This protein binds this small molecule.
Small molecule (SMILES): Nc1nc2c(CCc3ccccc3)c3nc[nH]c3cc2c(=O)[nH]1

Sequence of chain 1.A:
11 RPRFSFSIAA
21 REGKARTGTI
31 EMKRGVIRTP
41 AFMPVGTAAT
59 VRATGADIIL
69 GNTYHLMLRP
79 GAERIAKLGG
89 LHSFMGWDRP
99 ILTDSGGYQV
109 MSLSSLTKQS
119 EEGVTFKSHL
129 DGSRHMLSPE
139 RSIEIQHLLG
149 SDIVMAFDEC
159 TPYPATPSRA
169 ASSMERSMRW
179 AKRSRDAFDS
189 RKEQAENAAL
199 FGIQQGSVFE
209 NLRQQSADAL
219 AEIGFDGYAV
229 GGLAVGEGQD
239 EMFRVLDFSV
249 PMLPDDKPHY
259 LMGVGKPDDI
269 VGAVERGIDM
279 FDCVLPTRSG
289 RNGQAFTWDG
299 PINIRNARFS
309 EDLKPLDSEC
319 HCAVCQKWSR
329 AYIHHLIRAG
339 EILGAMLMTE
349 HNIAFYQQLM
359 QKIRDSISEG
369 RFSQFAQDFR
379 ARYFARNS

Binding-site contacts:
Ligand atom N23 contacts residue ILE201 of chain 1.A at 3.6 Å.
Ligand atom O22 contacts residue CYS158 of chain 1.A at 3.3 Å.
Ligand atom C4 contacts residue TYR106 of chain 1.A at 3.7 Å (hydrophobic).
Ligand atom C12 contacts residue GLY261 of chain 1.A at 3.5 Å.
Ligand atom N13 contacts residue GLY261 of chain 1.A at 3.5 Å.
Ligand atom C12 contacts residue ALA232 of chain 1.A at 3.5 Å (hydrophobic).
Ligand atom C12 contacts residue TYR106 of chain 1.A at 3.7 Å (hydrophobic).
Ligand atom N10 contacts residue MET260 of chain 1.A at 3.5 Å.
Ligand atom O22 contacts residue GLN203 of chain 1.A at 3.0 Å (h-bond).
Ligand atom C14 contacts residue ASP102 of chain 1.A at 3.1 Å.
Ligand atom N11 contacts residue LEU231 of chain 1.A at 2.8 Å (h-bond).
Ligand atom N23 contacts residue ASP156 of chain 1.A at 2.9 Å (salt-bridge).
Ligand atom C9 contacts residue MET260 of chain 1.A at 3.6 Å (hydrophobic).
Ligand atom C5 contacts residue TYR106 of chain 1.A at 3.6 Å (hydrophobic).
Ligand atom N23 contacts residue ASP102 of chain 1.A at 2.9 Å (salt-bridge).
Ligand atom C17 contacts residue TYR258 of chain 1.A at 3.4 Å (hydrophobic).
Ligand atom C6 contacts residue TYR106 of chain 1.A at 3.4 Å (hydrophobic).
Ligand atom O22 contacts residue ASP156 of chain 1.A at 3.5 Å (salt-bridge).
Ligand atom N11 contacts residue ALA232 of chain 1.A at 3.3 Å (h-bond).
Ligand atom N10 contacts residue ASP102 of chain 1.A at 3.0 Å (salt-bridge).
Ligand atom C7 contacts residue ASP156 of chain 1.A at 3.6 Å.
Ligand atom C17 contacts residue ASP102 of chain 1.A at 3.5 Å.
Ligand atom N23 contacts residue SER103 of chain 1.A at 3.6 Å (h-bond).
Ligand atom C7 contacts residue CYS158 of chain 1.A at 3.6 Å (hydrophobic).
Ligand atom O22 contacts residue GLY229 of chain 1.A at 3.4 Å.
Ligand atom C9 contacts residue ASP102 of chain 1.A at 3.6 Å.
Ligand atom C15 contacts residue ASP102 of chain 1.A at 3.6 Å.
Ligand atom C15 contacts residue ASP280 of chain 1.A at 3.5 Å.
Ligand atom O22 contacts residue GLY230 of chain 1.A at 2.8 Å (h-bond).
Ligand atom C16 contacts residue ASP102 of chain 1.A at 3.4 Å.
Ligand atom N8 contacts residue ASP156 of chain 1.A at 2.7 Å (salt-bridge).
Ligand atom N10 contacts residue TYR106 of chain 1.A at 3.6 Å.
Ligand atom C2 contacts residue CYS158 of chain 1.A at 3.6 Å (hydrophobic).
Ligand atom N11 contacts residue MET260 of chain 1.A at 3.7 Å.
Ligand atom C9 contacts residue ASP156 of chain 1.A at 3.6 Å.
Ligand atom N8 contacts residue MET260 of chain 1.A at 3.7 Å.
Ligand atom C18 contacts residue ASP102 of chain 1.A at 3.5 Å.
Ligand atom C1 contacts residue TYR106 of chain 1.A at 3.5 Å (hydrophobic).
Ligand atom C16 contacts residue ASP280 of chain 1.A at 3.6 Å.
Ligand atom C1 contacts residue LEU231 of chain 1.A at 3.6 Å (hydrophobic).